Sequence of chain 2.D:
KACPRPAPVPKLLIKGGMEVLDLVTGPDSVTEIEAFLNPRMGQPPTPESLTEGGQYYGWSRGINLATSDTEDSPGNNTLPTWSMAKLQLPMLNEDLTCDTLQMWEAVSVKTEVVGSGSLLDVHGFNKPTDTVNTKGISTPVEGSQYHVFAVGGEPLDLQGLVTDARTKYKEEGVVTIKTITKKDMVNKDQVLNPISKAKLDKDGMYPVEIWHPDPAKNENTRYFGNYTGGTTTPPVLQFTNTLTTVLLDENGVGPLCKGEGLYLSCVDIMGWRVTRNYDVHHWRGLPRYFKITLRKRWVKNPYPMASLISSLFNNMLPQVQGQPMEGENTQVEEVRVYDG

A protein and the small-molecule ligand that binds it are described below.
Small molecule (SMILES): CC(=O)N[C@H]1[C@H]([C@H](O)[C@H](O)CO)O[C@@](O[C@H]2[C@@H](O)[C@@H](CO)O[C@@H](O[C@H]3[C@H](O)[C@@H](O)[C@H](O)O[C@@H]3CO)[C@@H]2O)(C(=O)O)C[C@@H]1O

Sequence of chain 2.C:
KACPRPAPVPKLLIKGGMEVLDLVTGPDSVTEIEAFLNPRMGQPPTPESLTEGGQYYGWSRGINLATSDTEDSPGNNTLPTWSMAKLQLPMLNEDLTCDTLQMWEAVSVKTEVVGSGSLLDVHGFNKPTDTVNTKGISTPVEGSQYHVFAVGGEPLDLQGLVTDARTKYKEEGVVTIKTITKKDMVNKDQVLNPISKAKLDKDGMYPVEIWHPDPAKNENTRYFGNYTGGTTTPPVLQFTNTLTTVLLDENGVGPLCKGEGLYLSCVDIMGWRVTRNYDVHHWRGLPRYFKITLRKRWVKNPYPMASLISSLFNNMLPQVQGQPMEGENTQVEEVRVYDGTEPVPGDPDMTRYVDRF

Binding-site contacts:
Ligand atom C11 contacts residue TYR72 of chain 2.C at 4.3 Å (hydrophobic).
Ligand atom O4 contacts residue GLY78 of chain 2.C at 3.1 Å.
Ligand atom C10 contacts residue TYR72 of chain 2.C at 4.0 Å (hydrophobic).
Ligand atom O1A contacts residue TYR72 of chain 2.C at 3.6 Å.
Ligand atom C2 contacts residue GLY78 of chain 2.C at 4.1 Å.
Ligand atom O6 contacts residue ASN93 of chain 2.C at 3.4 Å (h-bond).
Ligand atom C3 contacts residue HIS298 of chain 2.C at 3.5 Å.
Ligand atom C6 contacts residue ASN93 of chain 2.C at 3.7 Å.
Ligand atom O4 contacts residue ILE79 of chain 2.C at 3.7 Å.
Ligand atom C6 contacts residue TYR72 of chain 2.C at 3.9 Å (hydrophobic).
Ligand atom C5 contacts residue TYR72 of chain 2.C at 3.6 Å (hydrophobic).
Ligand atom C4 contacts residue HIS298 of chain 2.C at 3.8 Å.
Ligand atom O3 contacts residue VAL296 of chain 2.C at 4.4 Å.
Ligand atom C1 contacts residue ARG77 of chain 2.C at 3.3 Å.
Ligand atom C3 contacts residue ARG77 of chain 2.C at 4.2 Å.
Ligand atom O10 contacts residue THR291 of chain 2.C at 4.4 Å.
Ligand atom O8 contacts residue ARG77 of chain 2.C at 3.6 Å (salt-bridge).
Ligand atom C4 contacts residue TYR72 of chain 2.C at 3.4 Å (hydrophobic).
Ligand atom N5 contacts residue TYR72 of chain 2.C at 3.1 Å (h-bond).
Ligand atom C4 contacts residue GLY78 of chain 2.C at 3.2 Å.
Ligand atom O1B contacts residue ARG77 of chain 2.C at 2.7 Å (salt-bridge).
Ligand atom O1A contacts residue GLY78 of chain 2.C at 3.8 Å.
Ligand atom O4 contacts residue THR291 of chain 2.C at 3.3 Å.
Ligand atom C4 contacts residue ARG77 of chain 2.C at 4.4 Å.
Ligand atom O1B contacts residue TYR72 of chain 2.C at 4.4 Å.
Ligand atom O9 contacts residue ARG77 of chain 2.C at 3.8 Å.
Ligand atom O1A contacts residue ARG77 of chain 2.C at 3.0 Å (salt-bridge).
Ligand atom C3 contacts residue GLY78 of chain 2.C at 3.9 Å.
Ligand atom O1A contacts residue HIS298 of chain 2.C at 4.3 Å.
Ligand atom C3 contacts residue GLY78 of chain 2.C at 4.3 Å.
Ligand atom O10 contacts residue ASN293 of chain 2.C at 4.5 Å.
Ligand atom O4 contacts residue ARG289 of chain 2.C at 4.5 Å.
Ligand atom C1 contacts residue GLY78 of chain 2.C at 4.2 Å.
Ligand atom O4 contacts residue HIS298 of chain 2.C at 3.2 Å (h-bond).
Ligand atom C2 contacts residue ARG77 of chain 2.C at 4.4 Å.
Ligand atom O4 contacts residue TYR72 of chain 2.C at 3.8 Å.
Ligand atom O4 contacts residue ASN80 of chain 2.C at 4.3 Å.
Ligand atom C11 contacts residue ASP85 of chain 2.D at 4.0 Å.
Ligand atom C1 contacts residue TYR72 of chain 2.C at 4.3 Å (hydrophobic).
Ligand atom O3 contacts residue GLY78 of chain 2.C at 3.4 Å.